This small molecule binds to this protein.
Small molecule (SMILES): COc1cc([C@H]2OC[C@H]3[C@@H]2CO[C@@H]3c2ccc(O)c(OC)c2)ccc1O

Binding-site contacts:
Ligand atom OAE contacts residue GLY178 of chain 1.F at 2.9 Å (h-bond).
Ligand atom CAP contacts residue HIS276 of chain 1.F at 3.8 Å.
Ligand atom CAX contacts residue NDP1 of chain 1.R at 3.4 Å.
Ligand atom OAD contacts residue NDP1 of chain 1.R at 3.1 Å (h-bond).
Ligand atom CAO contacts residue PHE277 of chain 1.F at 3.9 Å (hydrophobic).
Ligand atom CAL contacts residue PHE277 of chain 1.F at 3.9 Å (hydrophobic).
Ligand atom CAK contacts residue NDP1 of chain 1.R at 3.9 Å.
Ligand atom OAC contacts residue GLY178 of chain 1.F at 3.3 Å (h-bond).
Ligand atom OAF contacts residue NDP1 of chain 1.R at 3.5 Å.
Ligand atom OAC contacts residue VAL46 of chain 1.B at 3.9 Å.
Ligand atom CAW contacts residue GLY178 of chain 1.F at 3.9 Å.
Ligand atom OAF contacts residue GLY124 of chain 1.F at 3.5 Å.
Ligand atom CAG contacts residue PHE170 of chain 1.F at 3.6 Å (hydrophobic).
Ligand atom CAT contacts residue MET125 of chain 1.F at 3.6 Å (hydrophobic).
Ligand atom CAR contacts residue HIS276 of chain 1.F at 3.6 Å.
Ligand atom CAH contacts residue PHE170 of chain 1.F at 3.7 Å (hydrophobic).
Ligand atom CAP contacts residue MET125 of chain 1.F at 3.9 Å (hydrophobic).
Ligand atom OAB contacts residue HIS276 of chain 1.F at 3.3 Å.
Ligand atom CAZ contacts residue MET125 of chain 1.F at 3.9 Å (hydrophobic).
Ligand atom OAB contacts residue PHE170 of chain 1.F at 3.8 Å.
Ligand atom OAF contacts residue MET125 of chain 1.F at 3.2 Å (h-bond).
Ligand atom CAU contacts residue ALA272 of chain 1.F at 3.5 Å (hydrophobic).
Ligand atom CAY contacts residue TYR169 of chain 1.F at 3.5 Å (hydrophobic).
Ligand atom CAY contacts residue THR179 of chain 1.F at 3.5 Å.
Ligand atom OAC contacts residue MET177 of chain 1.F at 3.7 Å.
Ligand atom CAZ contacts residue ILE280 of chain 1.F at 3.8 Å (hydrophobic).
Ligand atom CAY contacts residue ASN173 of chain 1.F at 3.1 Å.
Ligand atom OAD contacts residue GLY124 of chain 1.F at 3.7 Å.
Ligand atom CAN contacts residue HIS276 of chain 1.F at 3.5 Å.
Ligand atom OAD contacts residue MET125 of chain 1.F at 3.3 Å (h-bond).
Ligand atom CAP contacts residue NDP1 of chain 1.R at 3.8 Å.
Ligand atom OAA contacts residue TYR169 of chain 1.F at 3.4 Å.
Ligand atom CAT contacts residue NDP1 of chain 1.R at 3.5 Å.
Ligand atom CAZ contacts residue NDP1 of chain 1.R at 3.3 Å.
Ligand atom CAY contacts residue GLN176 of chain 1.F at 3.6 Å.
Ligand atom OAF contacts residue LYS144 of chain 1.F at 3.9 Å.
Ligand atom CAV contacts residue HIS276 of chain 1.F at 3.8 Å.
Ligand atom OAE contacts residue MET177 of chain 1.F at 3.6 Å.
Ligand atom CAV contacts residue NDP1 of chain 1.R at 3.5 Å.
Ligand atom CAL contacts residue HIS276 of chain 1.F at 3.8 Å.

Sequence of chain 1.B:
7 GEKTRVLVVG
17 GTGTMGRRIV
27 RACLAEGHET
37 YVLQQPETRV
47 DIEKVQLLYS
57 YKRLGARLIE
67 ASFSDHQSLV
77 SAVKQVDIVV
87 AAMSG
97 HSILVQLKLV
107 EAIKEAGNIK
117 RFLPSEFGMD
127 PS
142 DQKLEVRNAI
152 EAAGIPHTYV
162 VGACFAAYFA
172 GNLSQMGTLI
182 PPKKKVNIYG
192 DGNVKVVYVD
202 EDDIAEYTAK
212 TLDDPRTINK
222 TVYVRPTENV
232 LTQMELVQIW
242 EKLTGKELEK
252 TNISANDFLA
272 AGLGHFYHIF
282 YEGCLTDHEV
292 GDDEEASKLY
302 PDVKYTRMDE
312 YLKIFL

Sequence of chain 1.F:
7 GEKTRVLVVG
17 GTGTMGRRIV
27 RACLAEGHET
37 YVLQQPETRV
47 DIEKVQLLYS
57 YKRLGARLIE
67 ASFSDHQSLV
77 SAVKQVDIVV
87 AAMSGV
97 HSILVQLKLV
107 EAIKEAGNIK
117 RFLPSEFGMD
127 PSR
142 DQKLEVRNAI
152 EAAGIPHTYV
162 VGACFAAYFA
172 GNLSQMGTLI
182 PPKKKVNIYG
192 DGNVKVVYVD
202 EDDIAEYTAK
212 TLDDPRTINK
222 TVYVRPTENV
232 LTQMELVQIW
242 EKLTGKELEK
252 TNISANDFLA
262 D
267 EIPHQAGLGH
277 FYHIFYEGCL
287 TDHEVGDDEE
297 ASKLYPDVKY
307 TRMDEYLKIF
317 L